The small molecule below binds the protein below.
Small molecule (SMILES): CC(=O)N[C@@H]1[C@@H](O)[C@H](O)[C@@H](CO)O[C@H]1O

Sequence of chain 1.J:
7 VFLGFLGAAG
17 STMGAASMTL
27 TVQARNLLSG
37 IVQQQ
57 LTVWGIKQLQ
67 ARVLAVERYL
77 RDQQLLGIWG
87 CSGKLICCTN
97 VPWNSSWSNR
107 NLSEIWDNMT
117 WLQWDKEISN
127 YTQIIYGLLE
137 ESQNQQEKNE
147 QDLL

Binding-site contacts:
Ligand atom C1 contacts residue ASN100 of chain 1.J at 1.5 Å.
Ligand atom C8 contacts residue ASN100 of chain 1.J at 4.0 Å.
Ligand atom O7 contacts residue TRP99 of chain 1.J at 4.4 Å.
Ligand atom C2 contacts residue ASN100 of chain 1.J at 2.4 Å.
Ligand atom C5 contacts residue ASN100 of chain 1.J at 3.7 Å.
Ligand atom O7 contacts residue ASN100 of chain 1.J at 3.2 Å (h-bond).
Ligand atom C3 contacts residue ASN100 of chain 1.J at 3.7 Å.
Ligand atom O5 contacts residue ASN100 of chain 1.J at 2.5 Å (h-bond).
Ligand atom O5 contacts residue SER102 of chain 1.J at 4.5 Å.
Ligand atom N2 contacts residue ASN100 of chain 1.J at 2.8 Å (h-bond).
Ligand atom C8 contacts residue TRP99 of chain 1.J at 3.5 Å (hydrophobic).
Ligand atom C4 contacts residue ASN100 of chain 1.J at 4.2 Å.
Ligand atom C7 contacts residue ASN100 of chain 1.J at 3.0 Å.
Ligand atom C7 contacts residue TRP99 of chain 1.J at 4.4 Å (hydrophobic).
Ligand atom C8 contacts residue PRO98 of chain 1.J at 3.8 Å (hydrophobic).
Ligand atom O7 contacts residue SER101 of chain 1.J at 4.1 Å.